Sequence of chain 1.A:
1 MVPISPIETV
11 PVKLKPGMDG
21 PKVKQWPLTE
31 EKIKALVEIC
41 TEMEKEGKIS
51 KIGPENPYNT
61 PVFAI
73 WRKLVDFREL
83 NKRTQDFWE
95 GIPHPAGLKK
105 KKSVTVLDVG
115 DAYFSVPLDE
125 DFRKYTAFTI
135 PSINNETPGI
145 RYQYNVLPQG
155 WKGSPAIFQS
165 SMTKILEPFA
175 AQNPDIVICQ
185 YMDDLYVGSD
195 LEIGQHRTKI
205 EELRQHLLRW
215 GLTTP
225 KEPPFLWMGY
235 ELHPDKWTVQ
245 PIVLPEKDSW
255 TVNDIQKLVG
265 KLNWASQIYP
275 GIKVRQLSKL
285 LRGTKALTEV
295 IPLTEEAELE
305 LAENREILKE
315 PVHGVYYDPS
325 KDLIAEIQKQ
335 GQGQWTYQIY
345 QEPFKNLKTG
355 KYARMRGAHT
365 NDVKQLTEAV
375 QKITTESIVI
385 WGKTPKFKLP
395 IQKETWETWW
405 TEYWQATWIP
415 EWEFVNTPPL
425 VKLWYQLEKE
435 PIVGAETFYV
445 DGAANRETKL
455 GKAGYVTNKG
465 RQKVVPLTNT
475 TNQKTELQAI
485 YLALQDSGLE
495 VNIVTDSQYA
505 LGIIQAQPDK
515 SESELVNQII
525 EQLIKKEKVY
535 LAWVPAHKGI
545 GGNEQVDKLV

A small-molecule ligand and the protein it binds are described below.
Small molecule (SMILES): N#Cc1ccc2c(Oc3ccccc3OCCn3ccc(=O)[nH]c3=O)cc(F)cc2c1

Binding-site contacts:
Ligand atom C9 contacts residue VAL181 of chain 1.A at 3.4 Å (hydrophobic).
Ligand atom C22 contacts residue TYR190 of chain 1.A at 3.4 Å (hydrophobic).
Ligand atom C8 contacts residue VAL181 of chain 1.A at 3.4 Å (hydrophobic).
Ligand atom C contacts residue TYR190 of chain 1.A at 3.4 Å (hydrophobic).
Ligand atom O2 contacts residue PRO238 of chain 1.A at 3.6 Å.
Ligand atom C7 contacts residue TYR190 of chain 1.A at 3.2 Å (hydrophobic).
Ligand atom C8 contacts residue CYS183 of chain 1.A at 3.6 Å (hydrophobic).
Ligand atom N contacts residue PHE229 of chain 1.A at 3.7 Å.
Ligand atom C8 contacts residue TYR190 of chain 1.A at 3.0 Å (hydrophobic).
Ligand atom C13 contacts residue LEU102 of chain 1.A at 3.4 Å (hydrophobic).
Ligand atom C8 contacts residue GLY192 of chain 1.A at 3.4 Å.
Ligand atom C4 contacts residue TYR190 of chain 1.A at 3.6 Å (hydrophobic).
Ligand atom C18 contacts residue LEU102 of chain 1.A at 3.5 Å (hydrophobic).
Ligand atom O3 contacts residue LYS104 of chain 1.A at 3.5 Å.
Ligand atom N contacts residue TRP231 of chain 1.A at 3.4 Å.
Ligand atom C7 contacts residue CYS183 of chain 1.A at 3.7 Å (hydrophobic).
Ligand atom C contacts residue TRP231 of chain 1.A at 3.6 Å (hydrophobic).
Ligand atom C13 contacts residue TYR320 of chain 1.A at 3.7 Å (hydrophobic).
Ligand atom F contacts residue PRO97 of chain 1.A at 3.3 Å.
Ligand atom N2 contacts residue PRO238 of chain 1.A at 3.6 Å (h-bond).
Ligand atom F contacts residue LEU102 of chain 1.A at 3.4 Å.
Ligand atom C21 contacts residue TYR190 of chain 1.A at 3.3 Å (hydrophobic).
Ligand atom C12 contacts residue LEU102 of chain 1.A at 3.5 Å (hydrophobic).
Ligand atom C19 contacts residue LEU102 of chain 1.A at 3.7 Å (hydrophobic).
Ligand atom N2 contacts residue VAL108 of chain 1.A at 3.5 Å.
Ligand atom O3 contacts residue LYS105 of chain 1.A at 2.7 Å (salt-bridge).
Ligand atom C9 contacts residue GLY192 of chain 1.A at 3.4 Å.
Ligand atom O2 contacts residue PHE229 of chain 1.A at 3.7 Å.
Ligand atom O3 contacts residue LYS103 of chain 1.A at 3.7 Å.
Ligand atom C2 contacts residue TYR190 of chain 1.A at 3.6 Å (hydrophobic).
Ligand atom C12 contacts residue LYS103 of chain 1.A at 2.9 Å.
Ligand atom C15 contacts residue TYR320 of chain 1.A at 3.6 Å (hydrophobic).
Ligand atom C2 contacts residue VAL110 of chain 1.A at 3.5 Å (hydrophobic).
Ligand atom C14 contacts residue TYR320 of chain 1.A at 3.5 Å (hydrophobic).
Ligand atom C16 contacts residue VAL108 of chain 1.A at 3.7 Å (hydrophobic).
Ligand atom C3 contacts residue TYR190 of chain 1.A at 3.7 Å (hydrophobic).
Ligand atom C13 contacts residue LYS103 of chain 1.A at 3.2 Å.
Ligand atom C1 contacts residue TYR190 of chain 1.A at 3.4 Å (hydrophobic).
Ligand atom C20 contacts residue TYR190 of chain 1.A at 3.5 Å (hydrophobic).
Ligand atom N1 contacts residue TYR320 of chain 1.A at 3.8 Å.